Sequence of chain 1.A:
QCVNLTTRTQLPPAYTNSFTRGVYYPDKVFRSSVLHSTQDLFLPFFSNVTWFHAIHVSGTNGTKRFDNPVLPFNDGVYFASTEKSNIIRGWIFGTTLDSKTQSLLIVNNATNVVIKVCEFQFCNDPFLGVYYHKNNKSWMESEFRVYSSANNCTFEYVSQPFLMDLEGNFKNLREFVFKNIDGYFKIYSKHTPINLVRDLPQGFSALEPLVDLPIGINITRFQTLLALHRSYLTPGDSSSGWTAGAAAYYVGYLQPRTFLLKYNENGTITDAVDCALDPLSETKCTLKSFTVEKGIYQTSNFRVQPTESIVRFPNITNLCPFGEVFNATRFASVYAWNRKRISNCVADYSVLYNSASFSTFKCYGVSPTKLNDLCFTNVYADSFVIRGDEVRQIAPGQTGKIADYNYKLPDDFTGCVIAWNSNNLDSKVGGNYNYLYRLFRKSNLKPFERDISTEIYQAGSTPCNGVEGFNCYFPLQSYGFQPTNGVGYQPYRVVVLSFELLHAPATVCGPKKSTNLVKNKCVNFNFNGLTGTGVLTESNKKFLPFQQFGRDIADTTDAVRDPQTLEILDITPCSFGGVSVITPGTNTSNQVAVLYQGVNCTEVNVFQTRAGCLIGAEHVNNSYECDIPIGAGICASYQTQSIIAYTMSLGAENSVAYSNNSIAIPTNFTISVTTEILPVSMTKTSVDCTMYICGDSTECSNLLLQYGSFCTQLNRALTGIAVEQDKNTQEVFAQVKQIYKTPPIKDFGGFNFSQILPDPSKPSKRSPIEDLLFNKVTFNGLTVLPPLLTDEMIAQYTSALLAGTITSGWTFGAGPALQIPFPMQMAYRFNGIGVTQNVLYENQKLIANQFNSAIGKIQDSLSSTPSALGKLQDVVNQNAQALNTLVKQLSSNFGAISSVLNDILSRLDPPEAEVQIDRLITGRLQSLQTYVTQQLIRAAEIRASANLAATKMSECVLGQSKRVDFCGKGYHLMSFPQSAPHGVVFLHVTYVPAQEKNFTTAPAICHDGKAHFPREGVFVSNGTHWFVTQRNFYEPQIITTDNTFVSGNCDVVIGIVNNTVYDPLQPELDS

Binding-site contacts:
Ligand atom C8 contacts residue PRO566 of chain 1.A at 4.2 Å (hydrophobic).
Ligand atom C3 contacts residue ASN318 of chain 1.A at 3.9 Å.
Ligand atom C3 contacts residue GLN567 of chain 1.A at 4.2 Å.
Ligand atom N2 contacts residue ASN318 of chain 1.A at 3.0 Å (h-bond).
Ligand atom O5 contacts residue ASN318 of chain 1.A at 2.3 Å (h-bond).
Ligand atom C1 contacts residue ASN318 of chain 1.A at 1.4 Å.
Ligand atom C5 contacts residue ASN318 of chain 1.A at 3.6 Å.
Ligand atom N2 contacts residue PRO566 of chain 1.A at 4.3 Å.
Ligand atom C4 contacts residue ASN318 of chain 1.A at 4.3 Å.
Ligand atom C7 contacts residue ASN318 of chain 1.A at 4.2 Å.
Ligand atom C2 contacts residue ASN318 of chain 1.A at 2.6 Å.
Ligand atom C8 contacts residue PRO317 of chain 1.A at 4.3 Å (hydrophobic).

A protein and the small-molecule ligand that binds it are described below.
Small molecule (SMILES): CC(=O)N[C@@H]1[C@@H](O)[C@H](O)[C@@H](CO)O[C@H]1O